Sequence of chain 2.A:
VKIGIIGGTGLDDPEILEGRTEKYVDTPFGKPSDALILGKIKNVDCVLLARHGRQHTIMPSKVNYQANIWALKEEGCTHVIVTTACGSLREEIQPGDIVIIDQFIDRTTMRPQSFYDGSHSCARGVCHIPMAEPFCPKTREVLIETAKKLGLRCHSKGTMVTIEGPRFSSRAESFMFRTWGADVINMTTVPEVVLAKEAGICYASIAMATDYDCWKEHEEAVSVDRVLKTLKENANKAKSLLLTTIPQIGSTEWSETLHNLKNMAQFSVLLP

Sequence of chain 3.A:
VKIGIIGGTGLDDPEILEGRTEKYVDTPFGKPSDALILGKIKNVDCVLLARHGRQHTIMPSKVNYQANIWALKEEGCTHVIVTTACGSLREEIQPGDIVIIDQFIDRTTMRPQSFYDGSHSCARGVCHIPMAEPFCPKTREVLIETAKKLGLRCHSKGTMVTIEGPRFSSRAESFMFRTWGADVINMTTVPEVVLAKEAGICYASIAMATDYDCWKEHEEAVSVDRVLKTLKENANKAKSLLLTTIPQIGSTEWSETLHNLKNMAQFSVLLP

Binding-site contacts:
Ligand atom C6 contacts residue GLY110 of chain 2.A at 3.8 Å.
Ligand atom C3' contacts residue SO41 of chain 2.B at 3.5 Å.
Ligand atom N7 contacts residue GLY110 of chain 2.A at 3.3 Å (h-bond).
Ligand atom C1' contacts residue ALA108 of chain 2.A at 3.5 Å (hydrophobic).
Ligand atom N2 contacts residue ILE208 of chain 2.A at 3.7 Å.
Ligand atom C8 contacts residue THR233 of chain 2.A at 3.1 Å.
Ligand atom C8 contacts residue GLY110 of chain 2.A at 3.7 Å.
Ligand atom C5 contacts residue ASP234 of chain 2.A at 3.7 Å.
Ligand atom C4 contacts residue PHE191 of chain 2.A at 3.7 Å (hydrophobic).
Ligand atom N6 contacts residue GLY110 of chain 2.A at 3.6 Å.
Ligand atom N7 contacts residue CYS109 of chain 2.A at 3.6 Å.
Ligand atom N2 contacts residue MET210 of chain 2.A at 3.5 Å.
Ligand atom O2' contacts residue ASN209 of chain 2.A at 3.5 Å.
Ligand atom O3' contacts residue ALA108 of chain 2.A at 3.3 Å (h-bond).
Ligand atom N2 contacts residue ILE186 of chain 2.A at 3.3 Å.
Ligand atom N1 contacts residue PHE191 of chain 2.A at 3.6 Å.
Ligand atom O3' contacts residue THR32 of chain 2.A at 3.6 Å (h-bond).
Ligand atom S5' contacts residue HIS151 of chain 3.A at 3.6 Å.
Ligand atom O4' contacts residue VAL250 of chain 2.A at 3.6 Å.
Ligand atom C8 contacts residue ASP234 of chain 2.A at 3.2 Å.
Ligand atom N1 contacts residue ILE208 of chain 2.A at 3.6 Å.
Ligand atom C8 contacts residue VAL250 of chain 2.A at 3.6 Å (hydrophobic).
Ligand atom N3 contacts residue PHE191 of chain 2.A at 3.7 Å.
Ligand atom N6 contacts residue VAL245 of chain 2.A at 3.9 Å.
Ligand atom C2 contacts residue PHE191 of chain 2.A at 3.6 Å (hydrophobic).
Ligand atom N7 contacts residue THR233 of chain 2.A at 3.5 Å (h-bond).
Ligand atom C5 contacts residue GLY110 of chain 2.A at 3.4 Å.
Ligand atom O2' contacts residue MET210 of chain 2.A at 3.8 Å.
Ligand atom C6 contacts residue ASP234 of chain 2.A at 3.9 Å.
Ligand atom O3' contacts residue SO41 of chain 2.B at 2.5 Å (h-bond).
Ligand atom N9 contacts residue CYS109 of chain 2.A at 3.8 Å.
Ligand atom N6 contacts residue ASP236 of chain 2.A at 3.0 Å (salt-bridge).
Ligand atom O2' contacts residue ALA108 of chain 2.A at 2.6 Å (h-bond).
Ligand atom N6 contacts residue ASP234 of chain 2.A at 3.0 Å (salt-bridge).
Ligand atom C5' contacts residue HIS151 of chain 3.A at 3.5 Å.
Ligand atom C2' contacts residue ALA108 of chain 2.A at 3.5 Å (hydrophobic).
Ligand atom N7 contacts residue ASP234 of chain 2.A at 2.5 Å (salt-bridge).
Ligand atom C8 contacts residue CYS109 of chain 2.A at 3.5 Å (hydrophobic).
Ligand atom N3 contacts residue ILE208 of chain 2.A at 3.9 Å.
Ligand atom C4 contacts residue GLY110 of chain 2.A at 3.8 Å.

A protein and the small-molecule ligand that binds it are described below.
Small molecule (SMILES): CSC[C@H]1O[C@@H](n2cnc3c(N)nc(N)nc32)[C@H](O)[C@@H]1O